Sequence of chain 1.A:
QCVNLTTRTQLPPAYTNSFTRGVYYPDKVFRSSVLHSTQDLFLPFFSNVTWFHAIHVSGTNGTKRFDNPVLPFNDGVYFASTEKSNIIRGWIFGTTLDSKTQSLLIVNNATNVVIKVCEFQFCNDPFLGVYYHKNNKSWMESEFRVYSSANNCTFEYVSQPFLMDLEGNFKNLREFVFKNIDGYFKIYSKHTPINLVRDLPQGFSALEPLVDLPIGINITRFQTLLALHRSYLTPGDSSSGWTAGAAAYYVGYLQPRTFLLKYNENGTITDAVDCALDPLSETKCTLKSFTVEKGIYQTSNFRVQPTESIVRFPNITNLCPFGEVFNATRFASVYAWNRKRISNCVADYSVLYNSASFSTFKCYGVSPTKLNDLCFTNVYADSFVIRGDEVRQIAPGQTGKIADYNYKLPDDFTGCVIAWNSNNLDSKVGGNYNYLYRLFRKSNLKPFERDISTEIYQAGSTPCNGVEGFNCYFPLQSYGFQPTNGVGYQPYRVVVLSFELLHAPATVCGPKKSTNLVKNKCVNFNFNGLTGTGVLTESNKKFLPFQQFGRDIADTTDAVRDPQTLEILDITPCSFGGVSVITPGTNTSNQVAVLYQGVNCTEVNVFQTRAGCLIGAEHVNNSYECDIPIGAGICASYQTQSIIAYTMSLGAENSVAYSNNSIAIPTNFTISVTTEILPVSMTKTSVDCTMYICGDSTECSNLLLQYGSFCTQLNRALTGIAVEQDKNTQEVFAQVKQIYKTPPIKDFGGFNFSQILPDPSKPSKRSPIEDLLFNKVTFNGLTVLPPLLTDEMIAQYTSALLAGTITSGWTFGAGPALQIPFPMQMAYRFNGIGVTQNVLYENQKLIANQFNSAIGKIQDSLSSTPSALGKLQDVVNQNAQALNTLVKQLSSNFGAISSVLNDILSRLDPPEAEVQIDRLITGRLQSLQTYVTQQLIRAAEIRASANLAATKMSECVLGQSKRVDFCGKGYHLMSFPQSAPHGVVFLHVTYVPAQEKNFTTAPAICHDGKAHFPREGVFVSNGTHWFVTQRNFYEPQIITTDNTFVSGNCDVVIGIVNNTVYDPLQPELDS

This protein binds this small molecule.
Small molecule (SMILES): CC(=O)N[C@@H]1[C@@H](O)[C@H](O)[C@@H](CO)O[C@H]1O

Binding-site contacts:
Ligand atom O4 contacts residue ALA693 of chain 1.A at 4.4 Å.
Ligand atom O7 contacts residue ASN1061 of chain 1.A at 3.7 Å.
Ligand atom O5 contacts residue ASN1061 of chain 1.A at 2.3 Å (h-bond).
Ligand atom C5 contacts residue ASN1061 of chain 1.A at 3.6 Å.
Ligand atom C6 contacts residue ALA693 of chain 1.A at 4.0 Å (hydrophobic).
Ligand atom C4 contacts residue ASN1061 of chain 1.A at 4.2 Å.
Ligand atom C5 contacts residue ALA693 of chain 1.A at 3.5 Å (hydrophobic).
Ligand atom C3 contacts residue ASN1061 of chain 1.A at 3.8 Å.
Ligand atom C8 contacts residue GLU1059 of chain 1.A at 3.3 Å.
Ligand atom N2 contacts residue ASN1061 of chain 1.A at 3.0 Å (h-bond).
Ligand atom C2 contacts residue ASN1061 of chain 1.A at 2.5 Å.
Ligand atom C1 contacts residue ASN1061 of chain 1.A at 1.4 Å.
Ligand atom C8 contacts residue LYS1060 of chain 1.A at 4.2 Å.
Ligand atom C7 contacts residue ASN1061 of chain 1.A at 3.5 Å.
Ligand atom O5 contacts residue ALA693 of chain 1.A at 4.3 Å.
Ligand atom C4 contacts residue ALA693 of chain 1.A at 4.5 Å (hydrophobic).
Ligand atom C8 contacts residue ASN1061 of chain 1.A at 4.4 Å.